A small-molecule ligand and the protein it binds are described below.
Small molecule (SMILES): CC(=O)N[C@@H]1[C@@H](O)[C@H](O)[C@@H](CO)O[C@H]1O

Sequence of chain 1.B:
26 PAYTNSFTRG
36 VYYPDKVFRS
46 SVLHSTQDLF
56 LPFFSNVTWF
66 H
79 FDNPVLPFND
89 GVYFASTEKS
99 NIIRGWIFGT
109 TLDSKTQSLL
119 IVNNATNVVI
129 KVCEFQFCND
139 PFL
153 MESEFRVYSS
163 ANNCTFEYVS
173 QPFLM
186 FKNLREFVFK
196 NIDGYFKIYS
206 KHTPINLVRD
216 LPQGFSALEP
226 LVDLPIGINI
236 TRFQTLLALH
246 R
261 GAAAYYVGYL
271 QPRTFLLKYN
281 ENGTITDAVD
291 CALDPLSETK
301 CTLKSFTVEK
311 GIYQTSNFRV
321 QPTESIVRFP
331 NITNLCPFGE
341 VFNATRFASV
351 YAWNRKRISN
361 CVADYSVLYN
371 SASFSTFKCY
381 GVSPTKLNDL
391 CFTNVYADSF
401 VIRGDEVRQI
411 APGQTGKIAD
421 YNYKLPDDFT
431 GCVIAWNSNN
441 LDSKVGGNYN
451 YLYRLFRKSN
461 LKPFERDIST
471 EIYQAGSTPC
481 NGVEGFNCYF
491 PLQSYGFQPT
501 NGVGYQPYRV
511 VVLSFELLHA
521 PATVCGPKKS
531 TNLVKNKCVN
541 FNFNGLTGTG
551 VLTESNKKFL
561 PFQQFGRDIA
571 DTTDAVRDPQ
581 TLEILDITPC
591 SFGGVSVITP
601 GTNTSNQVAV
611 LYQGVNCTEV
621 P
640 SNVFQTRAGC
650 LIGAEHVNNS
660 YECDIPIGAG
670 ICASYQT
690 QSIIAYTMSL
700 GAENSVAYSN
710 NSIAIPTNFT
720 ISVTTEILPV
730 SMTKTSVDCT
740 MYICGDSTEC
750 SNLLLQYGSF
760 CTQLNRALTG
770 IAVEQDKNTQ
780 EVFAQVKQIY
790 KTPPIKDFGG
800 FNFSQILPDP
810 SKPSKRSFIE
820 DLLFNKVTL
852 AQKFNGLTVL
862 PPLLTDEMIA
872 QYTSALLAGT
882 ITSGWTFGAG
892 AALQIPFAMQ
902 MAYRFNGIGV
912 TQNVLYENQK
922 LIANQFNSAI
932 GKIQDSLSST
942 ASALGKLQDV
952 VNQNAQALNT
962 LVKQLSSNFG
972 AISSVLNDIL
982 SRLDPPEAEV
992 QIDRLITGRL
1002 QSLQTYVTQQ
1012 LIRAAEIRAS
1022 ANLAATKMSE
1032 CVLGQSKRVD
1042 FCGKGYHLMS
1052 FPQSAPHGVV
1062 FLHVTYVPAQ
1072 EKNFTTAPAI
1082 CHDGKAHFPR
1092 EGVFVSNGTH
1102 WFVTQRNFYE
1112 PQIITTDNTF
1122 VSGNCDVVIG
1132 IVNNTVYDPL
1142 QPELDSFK

Binding-site contacts:
Ligand atom C1 contacts residue ASN1074 of chain 1.B at 1.4 Å.
Ligand atom O7 contacts residue ASN1074 of chain 1.B at 3.7 Å.
Ligand atom C7 contacts residue ASN1074 of chain 1.B at 3.6 Å.
Ligand atom C3 contacts residue ASN1074 of chain 1.B at 3.8 Å.
Ligand atom C5 contacts residue ASN1074 of chain 1.B at 3.7 Å.
Ligand atom O6 contacts residue ALA706 of chain 1.B at 4.1 Å.
Ligand atom O5 contacts residue ASN1074 of chain 1.B at 2.3 Å (h-bond).
Ligand atom C4 contacts residue ASN1074 of chain 1.B at 4.2 Å.
Ligand atom C2 contacts residue ASN1074 of chain 1.B at 2.5 Å.
Ligand atom N2 contacts residue ASN1074 of chain 1.B at 2.9 Å (h-bond).